Sequence of chain 1.G:
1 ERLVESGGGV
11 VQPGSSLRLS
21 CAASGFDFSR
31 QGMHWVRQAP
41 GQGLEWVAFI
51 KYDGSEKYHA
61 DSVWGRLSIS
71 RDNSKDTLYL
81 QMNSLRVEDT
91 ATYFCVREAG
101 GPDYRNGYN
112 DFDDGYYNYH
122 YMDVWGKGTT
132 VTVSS

Binding-site contacts:
Ligand atom C7 contacts residue VAL104 of chain 1.F at 4.0 Å (hydrophobic).
Ligand atom O7 contacts residue ASN106 of chain 1.F at 3.3 Å (h-bond).
Ligand atom C2 contacts residue ASN118 of chain 1.F at 2.5 Å.
Ligand atom N2 contacts residue ASN118 of chain 1.F at 2.9 Å (h-bond).
Ligand atom C6 contacts residue ASP53 of chain 1.G at 4.5 Å.
Ligand atom C8 contacts residue ASP290 of chain 1.F at 3.6 Å.
Ligand atom C1 contacts residue ASN118 of chain 1.F at 1.4 Å.
Ligand atom C5 contacts residue TYR135 of chain 1.F at 3.9 Å (hydrophobic).
Ligand atom O7 contacts residue ASP53 of chain 1.G at 4.4 Å.
Ligand atom O7 contacts residue SER55 of chain 1.G at 4.3 Å.
Ligand atom C8 contacts residue ASN118 of chain 1.F at 4.4 Å.
Ligand atom O4 contacts residue TYR135 of chain 1.F at 4.3 Å.
Ligand atom O2 contacts residue GLY54 of chain 1.G at 4.5 Å.
Ligand atom C7 contacts residue LEU137 of chain 1.F at 4.4 Å (hydrophobic).
Ligand atom C8 contacts residue LEU137 of chain 1.F at 3.7 Å (hydrophobic).
Ligand atom C8 contacts residue ASP53 of chain 1.G at 3.8 Å.
Ligand atom C4 contacts residue TYR135 of chain 1.F at 4.3 Å (hydrophobic).
Ligand atom C3 contacts residue TYR135 of chain 1.F at 3.6 Å (hydrophobic).
Ligand atom C8 contacts residue PHE113 of chain 1.G at 3.6 Å (hydrophobic).
Ligand atom C3 contacts residue ASN118 of chain 1.F at 3.8 Å.
Ligand atom C1 contacts residue TYR135 of chain 1.F at 3.7 Å (hydrophobic).
Ligand atom O5 contacts residue TYR135 of chain 1.F at 4.1 Å.
Ligand atom O4 contacts residue LYS57 of chain 1.G at 4.2 Å.
Ligand atom O5 contacts residue ASN118 of chain 1.F at 2.4 Å (h-bond).
Ligand atom O3 contacts residue TYR135 of chain 1.F at 4.4 Å.
Ligand atom C7 contacts residue ASN106 of chain 1.F at 3.7 Å.
Ligand atom O7 contacts residue VAL104 of chain 1.F at 3.5 Å.
Ligand atom C7 contacts residue ASN118 of chain 1.F at 3.3 Å.
Ligand atom N2 contacts residue TYR135 of chain 1.F at 4.0 Å.
Ligand atom C7 contacts residue ASP53 of chain 1.G at 4.2 Å.
Ligand atom C5 contacts residue ASN118 of chain 1.F at 3.7 Å.
Ligand atom C4 contacts residue ASN118 of chain 1.F at 4.2 Å.
Ligand atom C8 contacts residue VAL104 of chain 1.F at 3.7 Å (hydrophobic).
Ligand atom C8 contacts residue ASN106 of chain 1.F at 3.5 Å.
Ligand atom O7 contacts residue ASN118 of chain 1.F at 3.3 Å (h-bond).
Ligand atom C2 contacts residue TYR135 of chain 1.F at 4.0 Å (hydrophobic).

This protein binds this small molecule.
Small molecule (SMILES): CC(=O)N[C@H]1[C@H](O[C@H]2[C@H](O)[C@@H](NC(C)=O)CO[C@@H]2CO)O[C@H](CO)[C@@H](O[C@@H]2O[C@H](CO[C@H]3O[C@H](CO)[C@@H](O)[C@H](O)[C@@H]3O)[C@@H](O)[C@H](O[C@H]3O[C@H](CO)[C@@H](O)[C@H](O)[C@@H]3O)[C@@H]2O)[C@@H]1O

Sequence of chain 1.F:
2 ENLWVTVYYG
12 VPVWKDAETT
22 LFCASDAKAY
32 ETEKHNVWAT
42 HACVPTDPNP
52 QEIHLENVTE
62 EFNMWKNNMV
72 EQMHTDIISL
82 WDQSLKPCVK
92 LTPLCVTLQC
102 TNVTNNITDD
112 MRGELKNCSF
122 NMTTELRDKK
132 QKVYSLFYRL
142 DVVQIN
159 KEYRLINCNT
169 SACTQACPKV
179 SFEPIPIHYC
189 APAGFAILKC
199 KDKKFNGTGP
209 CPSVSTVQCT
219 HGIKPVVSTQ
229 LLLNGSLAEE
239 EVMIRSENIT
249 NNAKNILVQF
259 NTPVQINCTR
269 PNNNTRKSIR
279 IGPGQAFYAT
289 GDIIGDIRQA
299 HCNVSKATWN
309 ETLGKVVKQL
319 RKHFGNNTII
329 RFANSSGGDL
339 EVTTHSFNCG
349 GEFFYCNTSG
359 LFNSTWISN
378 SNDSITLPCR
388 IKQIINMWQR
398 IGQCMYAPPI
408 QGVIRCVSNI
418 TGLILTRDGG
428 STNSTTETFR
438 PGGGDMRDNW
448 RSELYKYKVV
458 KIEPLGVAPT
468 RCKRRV